Sequence of chain 1.A:
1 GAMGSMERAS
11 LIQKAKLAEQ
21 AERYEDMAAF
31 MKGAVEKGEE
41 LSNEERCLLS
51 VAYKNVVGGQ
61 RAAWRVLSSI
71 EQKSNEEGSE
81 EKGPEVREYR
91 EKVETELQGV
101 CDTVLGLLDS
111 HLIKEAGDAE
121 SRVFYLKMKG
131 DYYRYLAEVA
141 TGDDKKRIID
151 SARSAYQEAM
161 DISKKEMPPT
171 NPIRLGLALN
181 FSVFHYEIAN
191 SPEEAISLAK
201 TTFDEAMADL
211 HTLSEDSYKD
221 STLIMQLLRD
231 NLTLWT

This small molecule binds to this protein.
Small molecule (SMILES): CC(C)[C@H](NC(=O)[C@@H](NC(=O)[C@H](C)NC(=O)[C@@H]1CCCN1C(=O)[C@@H](N)Cc1ccccc1)[C@@H](C)OP(=O)(O)O)C(=O)O

Binding-site contacts:
Ligand atom CB contacts residue VAL183 of chain 1.A at 3.9 Å (hydrophobic).
Ligand atom C contacts residue ASN180 of chain 1.A at 3.5 Å.
Ligand atom N contacts residue ASN231 of chain 1.A at 2.8 Å (h-bond).
Ligand atom C contacts residue ASN231 of chain 1.A at 3.6 Å.
Ligand atom P contacts residue ARG134 of chain 1.A at 3.8 Å.
Ligand atom O3P contacts residue TYR135 of chain 1.A at 2.5 Å (h-bond).
Ligand atom CA contacts residue ASN180 of chain 1.A at 3.2 Å.
Ligand atom O2P contacts residue ARG61 of chain 1.A at 2.9 Å (salt-bridge).
Ligand atom CG2 contacts residue GLY176 of chain 1.A at 3.5 Å.
Ligand atom O contacts residue ASN231 of chain 1.A at 3.0 Å (h-bond).
Ligand atom P contacts residue ARG61 of chain 1.A at 3.6 Å.
Ligand atom CA contacts residue ASN231 of chain 1.A at 3.8 Å.
Ligand atom CA contacts residue LEU179 of chain 1.A at 3.8 Å (hydrophobic).
Ligand atom CB contacts residue TRP235 of chain 1.A at 3.9 Å (hydrophobic).
Ligand atom CG2 contacts residue VAL183 of chain 1.A at 3.7 Å (hydrophobic).
Ligand atom CA contacts residue ASN231 of chain 1.A at 3.5 Å.
Ligand atom O contacts residue LEU179 of chain 1.A at 3.4 Å.
Ligand atom O2P contacts residue ARG134 of chain 1.A at 2.8 Å (salt-bridge).
Ligand atom CG1 contacts residue LEU179 of chain 1.A at 3.9 Å (hydrophobic).
Ligand atom O1P contacts residue LYS54 of chain 1.A at 3.3 Å (salt-bridge).
Ligand atom CB contacts residue ASN231 of chain 1.A at 3.5 Å.
Ligand atom OXT contacts residue LYS127 of chain 1.A at 3.8 Å.
Ligand atom CG contacts residue VAL183 of chain 1.A at 3.8 Å (hydrophobic).
Ligand atom P contacts residue TYR135 of chain 1.A at 3.8 Å.
Ligand atom O1P contacts residue ARG61 of chain 1.A at 2.9 Å (salt-bridge).
Ligand atom O contacts residue LYS127 of chain 1.A at 2.8 Å (salt-bridge).
Ligand atom CB contacts residue ASN180 of chain 1.A at 3.2 Å.
Ligand atom O contacts residue VAL183 of chain 1.A at 3.5 Å.
Ligand atom CB contacts residue ASN231 of chain 1.A at 3.7 Å.
Ligand atom O contacts residue LYS54 of chain 1.A at 3.3 Å (salt-bridge).
Ligand atom CB contacts residue ARG65 of chain 1.A at 3.8 Å.
Ligand atom C contacts residue LYS127 of chain 1.A at 3.6 Å.
Ligand atom OG1 contacts residue LYS54 of chain 1.A at 3.9 Å.
Ligand atom O3P contacts residue ARG134 of chain 1.A at 2.9 Å (salt-bridge).
Ligand atom O contacts residue ASN180 of chain 1.A at 2.9 Å (h-bond).
Ligand atom CG1 contacts residue LEU227 of chain 1.A at 3.5 Å (hydrophobic).
Ligand atom N contacts residue ASN180 of chain 1.A at 3.0 Å (h-bond).
Ligand atom CG2 contacts residue ASN180 of chain 1.A at 3.6 Å.
Ligand atom OXT contacts residue GEH1 of chain 1.F at 3.5 Å.
Ligand atom CG2 contacts residue ARG134 of chain 1.A at 3.8 Å.